This small molecule binds to this protein.
Small molecule (SMILES): CC(=O)N[C@H]1[C@H](O[C@H]2[C@H](O)[C@@H](NC(C)=O)CO[C@@H]2CO)O[C@H](CO)[C@@H](O)[C@@H]1O

Sequence of chain 1.B:
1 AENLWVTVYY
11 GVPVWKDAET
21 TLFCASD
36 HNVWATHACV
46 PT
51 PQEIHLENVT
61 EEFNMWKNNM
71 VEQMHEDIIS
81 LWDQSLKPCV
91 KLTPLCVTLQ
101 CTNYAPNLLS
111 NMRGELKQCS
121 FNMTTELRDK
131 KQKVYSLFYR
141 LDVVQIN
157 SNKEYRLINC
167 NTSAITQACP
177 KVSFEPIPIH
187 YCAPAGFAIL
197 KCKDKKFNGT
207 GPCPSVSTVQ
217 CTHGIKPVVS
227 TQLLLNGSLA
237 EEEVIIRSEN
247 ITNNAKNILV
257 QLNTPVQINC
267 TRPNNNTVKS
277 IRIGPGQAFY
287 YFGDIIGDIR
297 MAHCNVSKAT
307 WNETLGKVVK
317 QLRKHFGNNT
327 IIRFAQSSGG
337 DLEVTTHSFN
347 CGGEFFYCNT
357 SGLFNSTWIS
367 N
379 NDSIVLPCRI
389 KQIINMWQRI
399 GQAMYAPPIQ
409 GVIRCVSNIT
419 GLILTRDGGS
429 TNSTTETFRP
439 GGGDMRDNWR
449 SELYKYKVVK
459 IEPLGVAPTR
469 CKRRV

Sequence of chain 1.N:
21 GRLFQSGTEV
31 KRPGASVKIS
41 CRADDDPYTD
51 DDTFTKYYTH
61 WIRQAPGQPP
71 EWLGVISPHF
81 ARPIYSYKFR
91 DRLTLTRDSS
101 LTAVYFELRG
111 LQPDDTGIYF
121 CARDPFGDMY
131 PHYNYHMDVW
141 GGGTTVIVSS

Binding-site contacts:
Ligand atom C2 contacts residue ASN167 of chain 1.B at 2.5 Å.
Ligand atom C4 contacts residue ASN167 of chain 1.B at 4.2 Å.
Ligand atom C7 contacts residue SER99 of chain 1.N at 4.4 Å.
Ligand atom O6 contacts residue ARG162 of chain 1.B at 3.5 Å (salt-bridge).
Ligand atom C6 contacts residue ARG162 of chain 1.B at 3.5 Å.
Ligand atom C6 contacts residue VAL144 of chain 1.B at 3.9 Å (hydrophobic).
Ligand atom C3 contacts residue ASN167 of chain 1.B at 3.8 Å.
Ligand atom C7 contacts residue ASN167 of chain 1.B at 3.5 Å.
Ligand atom O7 contacts residue ASN167 of chain 1.B at 4.4 Å.
Ligand atom C1 contacts residue ARG162 of chain 1.B at 3.7 Å.
Ligand atom C5 contacts residue ARG162 of chain 1.B at 3.8 Å.
Ligand atom O5 contacts residue ARG162 of chain 1.B at 2.8 Å (salt-bridge).
Ligand atom O6 contacts residue VAL144 of chain 1.B at 3.3 Å.
Ligand atom C8 contacts residue SER99 of chain 1.N at 4.2 Å.
Ligand atom O5 contacts residue ASN167 of chain 1.B at 2.4 Å (h-bond).
Ligand atom C8 contacts residue ASP98 of chain 1.N at 4.2 Å.
Ligand atom C8 contacts residue ASN167 of chain 1.B at 3.6 Å.
Ligand atom N2 contacts residue ASN167 of chain 1.B at 2.9 Å (h-bond).
Ligand atom C5 contacts residue ASN167 of chain 1.B at 3.7 Å.
Ligand atom O7 contacts residue SER99 of chain 1.N at 4.2 Å.
Ligand atom C1 contacts residue ASN167 of chain 1.B at 1.4 Å.
Ligand atom O3 contacts residue ASP98 of chain 1.N at 4.5 Å.